Sequence of chain 1.M:
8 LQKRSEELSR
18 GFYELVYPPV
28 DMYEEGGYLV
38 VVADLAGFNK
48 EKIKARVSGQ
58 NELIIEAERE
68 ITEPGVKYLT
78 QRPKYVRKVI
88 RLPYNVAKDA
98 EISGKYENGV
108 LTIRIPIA

This protein binds this small molecule.
Small molecule (SMILES): CC[C@H](C)[C@H](NC(=O)[C@H](C)NC(=O)[C@@H](NC(=O)[C@@H](N)C(C)C)[C@@H](C)CC)C(=O)N[C@@H](C)C(=O)O

Binding-site contacts:
Ligand atom CG2 contacts residue TYR103 of chain 1.M at 3.6 Å (hydrophobic).
Ligand atom CG1 contacts residue ALA52 of chain 1.M at 4.1 Å (hydrophobic).
Ligand atom CD1 contacts residue ILE50 of chain 1.M at 4.3 Å (hydrophobic).
Ligand atom O contacts residue GLY101 of chain 1.M at 3.4 Å (h-bond).
Ligand atom CD1 contacts residue ALA52 of chain 1.M at 3.2 Å (hydrophobic).
Ligand atom C contacts residue GLY101 of chain 1.M at 3.7 Å.
Ligand atom CB contacts residue ALA52 of chain 1.M at 4.2 Å (hydrophobic).
Ligand atom CG1 contacts residue LYS47 of chain 1.M at 3.7 Å.
Ligand atom N contacts residue ALA52 of chain 1.M at 2.9 Å (h-bond).
Ligand atom CD1 contacts residue LEU108 of chain 1.M at 3.8 Å (hydrophobic).
Ligand atom CD1 contacts residue ILE99 of chain 1.M at 4.3 Å (hydrophobic).
Ligand atom CG2 contacts residue LYS102 of chain 1.M at 3.7 Å.
Ligand atom N contacts residue ARG53 of chain 1.M at 4.0 Å.
Ligand atom O contacts residue SER100 of chain 1.M at 3.9 Å.
Ligand atom CB contacts residue LYS102 of chain 1.M at 3.8 Å.
Ligand atom O contacts residue LYS47 of chain 1.M at 3.2 Å.
Ligand atom CD1 contacts residue VAL54 of chain 1.M at 3.9 Å (hydrophobic).
Ligand atom C contacts residue ALA52 of chain 1.M at 3.5 Å (hydrophobic).
Ligand atom CG2 contacts residue ARG53 of chain 1.M at 3.4 Å.
Ligand atom CG1 contacts residue ILE50 of chain 1.M at 4.0 Å (hydrophobic).
Ligand atom CB contacts residue LYS47 of chain 1.M at 3.4 Å.
Ligand atom N contacts residue LYS102 of chain 1.M at 4.2 Å.
Ligand atom CG1 contacts residue ALA52 of chain 1.M at 4.1 Å (hydrophobic).
Ligand atom N contacts residue GLY101 of chain 1.M at 2.8 Å (h-bond).
Ligand atom CB contacts residue ILE99 of chain 1.M at 4.2 Å (hydrophobic).
Ligand atom CG1 contacts residue ILE99 of chain 1.M at 3.6 Å (hydrophobic).
Ligand atom CA contacts residue GLY101 of chain 1.M at 4.1 Å.
Ligand atom CA contacts residue ARG53 of chain 1.M at 4.0 Å.
Ligand atom N contacts residue ALA52 of chain 1.M at 4.1 Å.
Ligand atom CG2 contacts residue LEU108 of chain 1.M at 4.2 Å (hydrophobic).
Ligand atom CG2 contacts residue ILE99 of chain 1.M at 3.4 Å (hydrophobic).
Ligand atom CB contacts residue GLY101 of chain 1.M at 3.4 Å.
Ligand atom CA contacts residue ALA52 of chain 1.M at 3.9 Å (hydrophobic).
Ligand atom CG2 contacts residue SER100 of chain 1.M at 3.4 Å.
Ligand atom CD1 contacts residue ARG53 of chain 1.M at 3.8 Å.
Ligand atom CB contacts residue LYS47 of chain 1.M at 4.0 Å.
Ligand atom CA contacts residue GLY101 of chain 1.M at 3.2 Å.
Ligand atom CA contacts residue ALA52 of chain 1.M at 3.2 Å (hydrophobic).
Ligand atom CG2 contacts residue LYS47 of chain 1.M at 3.9 Å.
Ligand atom CB contacts residue ALA52 of chain 1.M at 3.9 Å (hydrophobic).